Binding-site contacts:
Ligand atom C2 contacts residue LYS187 of chain 1.B at 1.5 Å.
Ligand atom O2 contacts residue LYS187 of chain 1.B at 3.5 Å (salt-bridge).
Ligand atom O2 contacts residue GLY68 of chain 1.B at 3.9 Å.
Ligand atom C2 contacts residue ALA33 of chain 1.B at 4.3 Å (hydrophobic).
Ligand atom C1 contacts residue GLY68 of chain 1.B at 4.4 Å.
Ligand atom O1 contacts residue SER69 of chain 1.B at 3.0 Å (h-bond).
Ligand atom C1 contacts residue LYS187 of chain 1.B at 2.5 Å.
Ligand atom C3 contacts residue LYS187 of chain 1.B at 2.5 Å.
Ligand atom C3 contacts residue ALA33 of chain 1.B at 4.2 Å (hydrophobic).
Ligand atom C1 contacts residue THR70 of chain 1.B at 3.7 Å.
Ligand atom O4 contacts residue GLY211 of chain 1.B at 3.7 Å.
Ligand atom C1 contacts residue ALA33 of chain 1.B at 4.0 Å (hydrophobic).
Ligand atom O1 contacts residue LYS187 of chain 1.B at 2.9 Å (salt-bridge).
Ligand atom C1 contacts residue SER69 of chain 1.B at 3.8 Å.
Ligand atom C3 contacts residue GLY211 of chain 1.B at 4.3 Å.
Ligand atom C1 contacts residue TYR65 of chain 1.B at 4.0 Å (hydrophobic).
Ligand atom O1 contacts residue THR70 of chain 1.B at 4.1 Å.
Ligand atom O4 contacts residue ILE228 of chain 1.B at 4.0 Å.
Ligand atom C2 contacts residue TYR159 of chain 1.B at 3.3 Å (hydrophobic).
Ligand atom C3 contacts residue SER230 of chain 1.B at 4.4 Å.
Ligand atom O4 contacts residue TYR159 of chain 1.B at 4.1 Å.
Ligand atom O2 contacts residue TYR159 of chain 1.B at 4.2 Å.
Ligand atom O4 contacts residue LYS187 of chain 1.B at 3.2 Å (salt-bridge).
Ligand atom O1 contacts residue TYR159 of chain 1.B at 2.7 Å (h-bond).
Ligand atom C3 contacts residue THR70 of chain 1.B at 4.4 Å.
Ligand atom O2 contacts residue ALA33 of chain 1.B at 3.5 Å.
Ligand atom O2 contacts residue SER69 of chain 1.B at 3.4 Å (h-bond).
Ligand atom C3 contacts residue TYR159 of chain 1.B at 4.4 Å (hydrophobic).
Ligand atom C3 contacts residue ILE228 of chain 1.B at 3.6 Å (hydrophobic).
Ligand atom C2 contacts residue TYR65 of chain 1.B at 4.4 Å (hydrophobic).
Ligand atom C2 contacts residue ILE228 of chain 1.B at 4.4 Å (hydrophobic).
Ligand atom O1 contacts residue TYR65 of chain 1.B at 3.5 Å.
Ligand atom C1 contacts residue TYR159 of chain 1.B at 3.2 Å (hydrophobic).
Ligand atom C3 contacts residue GLY229 of chain 1.B at 4.3 Å.
Ligand atom O2 contacts residue TYR65 of chain 1.B at 4.5 Å.
Ligand atom O2 contacts residue THR70 of chain 1.B at 2.8 Å (h-bond).
Ligand atom O1 contacts residue GLY68 of chain 1.B at 3.6 Å.
Ligand atom O4 contacts residue THR189 of chain 1.B at 3.7 Å.

This protein binds this small molecule.
Small molecule (SMILES): O=C(O)C(=O)CO

Sequence of chain 1.B:
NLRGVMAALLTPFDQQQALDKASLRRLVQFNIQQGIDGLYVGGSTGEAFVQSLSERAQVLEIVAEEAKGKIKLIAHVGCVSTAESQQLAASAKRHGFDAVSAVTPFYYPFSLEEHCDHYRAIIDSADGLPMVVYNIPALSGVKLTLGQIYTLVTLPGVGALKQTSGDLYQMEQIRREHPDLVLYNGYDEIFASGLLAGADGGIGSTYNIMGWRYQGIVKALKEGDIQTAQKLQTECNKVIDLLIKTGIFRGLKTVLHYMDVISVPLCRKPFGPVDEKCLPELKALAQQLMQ